A small-molecule ligand and the protein it binds are described below.
Small molecule (SMILES): CC(=O)N[C@@H]1[C@@H](O)[C@H](O)[C@@H](CO)O[C@H]1O

Sequence of chain 1.B:
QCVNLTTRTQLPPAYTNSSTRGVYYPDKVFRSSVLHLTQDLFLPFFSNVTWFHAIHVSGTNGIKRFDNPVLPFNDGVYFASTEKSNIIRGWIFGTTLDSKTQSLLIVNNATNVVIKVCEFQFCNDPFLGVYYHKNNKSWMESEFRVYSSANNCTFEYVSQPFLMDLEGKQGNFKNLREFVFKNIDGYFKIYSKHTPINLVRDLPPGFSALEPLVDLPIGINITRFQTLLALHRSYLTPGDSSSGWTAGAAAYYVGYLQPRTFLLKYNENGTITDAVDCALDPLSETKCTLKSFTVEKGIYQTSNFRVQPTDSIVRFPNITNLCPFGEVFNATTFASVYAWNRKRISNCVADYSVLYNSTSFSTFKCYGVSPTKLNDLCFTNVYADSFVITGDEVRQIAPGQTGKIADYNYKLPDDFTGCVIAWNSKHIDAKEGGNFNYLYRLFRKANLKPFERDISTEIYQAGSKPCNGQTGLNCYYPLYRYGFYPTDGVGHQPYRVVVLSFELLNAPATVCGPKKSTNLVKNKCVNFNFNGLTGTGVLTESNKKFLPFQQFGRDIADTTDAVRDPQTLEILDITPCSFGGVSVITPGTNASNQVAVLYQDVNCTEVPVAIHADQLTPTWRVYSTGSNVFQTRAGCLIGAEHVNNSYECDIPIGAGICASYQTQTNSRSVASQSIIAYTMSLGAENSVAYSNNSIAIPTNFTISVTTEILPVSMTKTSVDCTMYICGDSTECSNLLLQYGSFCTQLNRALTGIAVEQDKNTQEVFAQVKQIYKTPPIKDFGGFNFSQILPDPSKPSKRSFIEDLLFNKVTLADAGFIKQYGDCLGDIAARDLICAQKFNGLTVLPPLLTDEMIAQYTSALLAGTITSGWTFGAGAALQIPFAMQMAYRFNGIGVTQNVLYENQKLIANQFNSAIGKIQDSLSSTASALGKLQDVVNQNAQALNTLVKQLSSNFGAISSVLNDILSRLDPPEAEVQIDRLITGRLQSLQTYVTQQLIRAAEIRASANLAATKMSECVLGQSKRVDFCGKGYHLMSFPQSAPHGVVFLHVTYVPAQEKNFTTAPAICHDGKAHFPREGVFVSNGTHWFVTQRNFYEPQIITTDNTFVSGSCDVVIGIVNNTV

Binding-site contacts:
Ligand atom C3 contacts residue GLN580 of chain 1.B at 3.8 Å.
Ligand atom O4 contacts residue GLN580 of chain 1.B at 4.5 Å.
Ligand atom C7 contacts residue ASN331 of chain 1.B at 3.4 Å.
Ligand atom C5 contacts residue ASN331 of chain 1.B at 3.7 Å.
Ligand atom C7 contacts residue GLN580 of chain 1.B at 3.9 Å.
Ligand atom C4 contacts residue ASN331 of chain 1.B at 4.2 Å.
Ligand atom C1 contacts residue GLN580 of chain 1.B at 4.3 Å.
Ligand atom N2 contacts residue ASN331 of chain 1.B at 2.8 Å (h-bond).
Ligand atom O5 contacts residue ASN331 of chain 1.B at 2.4 Å (h-bond).
Ligand atom O7 contacts residue THR581 of chain 1.B at 4.3 Å.
Ligand atom O7 contacts residue ASN331 of chain 1.B at 3.7 Å.
Ligand atom C2 contacts residue ASN331 of chain 1.B at 2.4 Å.
Ligand atom O6 contacts residue ASN331 of chain 1.B at 3.9 Å.
Ligand atom C5 contacts residue GLN580 of chain 1.B at 4.3 Å.
Ligand atom C4 contacts residue GLN580 of chain 1.B at 4.4 Å.
Ligand atom C3 contacts residue ASN331 of chain 1.B at 3.8 Å.
Ligand atom O7 contacts residue PRO579 of chain 1.B at 3.9 Å.
Ligand atom C8 contacts residue LEU582 of chain 1.B at 4.2 Å (hydrophobic).
Ligand atom C1 contacts residue ASN331 of chain 1.B at 1.4 Å.
Ligand atom O7 contacts residue GLN580 of chain 1.B at 2.7 Å (h-bond).
Ligand atom C2 contacts residue GLN580 of chain 1.B at 4.4 Å.